Sequence of chain 1.I:
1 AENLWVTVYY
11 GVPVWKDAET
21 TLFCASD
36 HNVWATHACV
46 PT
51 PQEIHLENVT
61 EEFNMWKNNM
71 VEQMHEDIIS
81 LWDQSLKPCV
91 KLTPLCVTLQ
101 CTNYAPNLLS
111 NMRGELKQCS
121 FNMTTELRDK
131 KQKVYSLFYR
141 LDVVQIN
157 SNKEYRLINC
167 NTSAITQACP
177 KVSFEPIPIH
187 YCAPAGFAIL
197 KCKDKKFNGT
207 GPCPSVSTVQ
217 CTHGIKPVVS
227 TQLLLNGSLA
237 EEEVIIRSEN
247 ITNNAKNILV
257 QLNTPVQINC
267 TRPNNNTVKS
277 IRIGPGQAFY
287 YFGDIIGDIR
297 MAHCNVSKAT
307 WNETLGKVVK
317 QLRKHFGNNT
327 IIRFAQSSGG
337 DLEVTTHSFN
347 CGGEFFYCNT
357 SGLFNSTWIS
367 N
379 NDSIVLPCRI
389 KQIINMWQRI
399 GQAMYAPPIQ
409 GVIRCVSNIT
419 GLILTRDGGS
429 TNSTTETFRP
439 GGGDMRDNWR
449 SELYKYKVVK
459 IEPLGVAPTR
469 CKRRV

Binding-site contacts:
Ligand atom C2 contacts residue ARG162 of chain 1.G at 4.3 Å.
Ligand atom O5 contacts residue ILE164 of chain 1.G at 4.2 Å.
Ligand atom C5 contacts residue ILE164 of chain 1.G at 3.6 Å (hydrophobic).
Ligand atom C6 contacts residue ILE164 of chain 1.G at 3.7 Å (hydrophobic).
Ligand atom C4 contacts residue ASN167 of chain 1.G at 4.3 Å.
Ligand atom C5 contacts residue ARG162 of chain 1.G at 3.5 Å.
Ligand atom O7 contacts residue ASN165 of chain 1.G at 4.1 Å.
Ligand atom C8 contacts residue ARG278 of chain 1.I at 4.2 Å.
Ligand atom O6 contacts residue ARG162 of chain 1.G at 2.5 Å (salt-bridge).
Ligand atom C6 contacts residue ARG162 of chain 1.G at 3.4 Å.
Ligand atom O7 contacts residue THR168 of chain 1.G at 3.4 Å.
Ligand atom O7 contacts residue ASN167 of chain 1.G at 3.3 Å (h-bond).
Ligand atom C5 contacts residue ASN167 of chain 1.G at 3.7 Å.
Ligand atom O5 contacts residue ARG162 of chain 1.G at 2.5 Å (salt-bridge).
Ligand atom C2 contacts residue ASN167 of chain 1.G at 2.5 Å.
Ligand atom C1 contacts residue ARG162 of chain 1.G at 3.5 Å.
Ligand atom C8 contacts residue ASN167 of chain 1.G at 4.3 Å.
Ligand atom C7 contacts residue THR168 of chain 1.G at 4.1 Å.
Ligand atom C3 contacts residue ASN167 of chain 1.G at 3.7 Å.
Ligand atom C8 contacts residue THR168 of chain 1.G at 4.0 Å.
Ligand atom C4 contacts residue ARG162 of chain 1.G at 4.5 Å.
Ligand atom C7 contacts residue ASN167 of chain 1.G at 3.2 Å.
Ligand atom C1 contacts residue ASN167 of chain 1.G at 1.4 Å.
Ligand atom O5 contacts residue ASN167 of chain 1.G at 2.5 Å (h-bond).
Ligand atom O7 contacts residue VAL144 of chain 1.G at 4.5 Å.
Ligand atom C8 contacts residue VAL144 of chain 1.G at 4.0 Å (hydrophobic).
Ligand atom N2 contacts residue ARG278 of chain 1.I at 4.5 Å.
Ligand atom N2 contacts residue ASN167 of chain 1.G at 2.8 Å (h-bond).

This protein binds this small molecule.
Small molecule (SMILES): CC(=O)N[C@H]1[C@H](O[C@H]2[C@H](O)[C@@H](NC(C)=O)CO[C@@H]2CO)O[C@H](CO)[C@@H](O[C@@H]2O[C@H](CO)[C@@H](O)[C@H](O)[C@@H]2O)[C@@H]1O

Sequence of chain 1.G:
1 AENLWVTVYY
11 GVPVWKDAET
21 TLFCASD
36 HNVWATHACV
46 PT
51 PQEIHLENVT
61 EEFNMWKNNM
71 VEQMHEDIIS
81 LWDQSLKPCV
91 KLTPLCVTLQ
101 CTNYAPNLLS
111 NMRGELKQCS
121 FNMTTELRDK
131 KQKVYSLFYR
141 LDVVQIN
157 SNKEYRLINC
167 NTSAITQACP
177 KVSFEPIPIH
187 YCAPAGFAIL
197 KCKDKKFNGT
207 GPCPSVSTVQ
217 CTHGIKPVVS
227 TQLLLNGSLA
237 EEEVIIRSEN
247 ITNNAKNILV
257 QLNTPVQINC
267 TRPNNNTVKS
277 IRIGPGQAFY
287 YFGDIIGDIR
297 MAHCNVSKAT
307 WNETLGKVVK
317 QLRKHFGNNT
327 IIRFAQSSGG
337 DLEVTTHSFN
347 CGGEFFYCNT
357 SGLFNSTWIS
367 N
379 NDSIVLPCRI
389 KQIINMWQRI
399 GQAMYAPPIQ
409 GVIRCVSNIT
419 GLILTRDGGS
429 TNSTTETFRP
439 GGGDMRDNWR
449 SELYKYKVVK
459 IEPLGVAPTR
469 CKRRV